Sequence of chain 1.C:
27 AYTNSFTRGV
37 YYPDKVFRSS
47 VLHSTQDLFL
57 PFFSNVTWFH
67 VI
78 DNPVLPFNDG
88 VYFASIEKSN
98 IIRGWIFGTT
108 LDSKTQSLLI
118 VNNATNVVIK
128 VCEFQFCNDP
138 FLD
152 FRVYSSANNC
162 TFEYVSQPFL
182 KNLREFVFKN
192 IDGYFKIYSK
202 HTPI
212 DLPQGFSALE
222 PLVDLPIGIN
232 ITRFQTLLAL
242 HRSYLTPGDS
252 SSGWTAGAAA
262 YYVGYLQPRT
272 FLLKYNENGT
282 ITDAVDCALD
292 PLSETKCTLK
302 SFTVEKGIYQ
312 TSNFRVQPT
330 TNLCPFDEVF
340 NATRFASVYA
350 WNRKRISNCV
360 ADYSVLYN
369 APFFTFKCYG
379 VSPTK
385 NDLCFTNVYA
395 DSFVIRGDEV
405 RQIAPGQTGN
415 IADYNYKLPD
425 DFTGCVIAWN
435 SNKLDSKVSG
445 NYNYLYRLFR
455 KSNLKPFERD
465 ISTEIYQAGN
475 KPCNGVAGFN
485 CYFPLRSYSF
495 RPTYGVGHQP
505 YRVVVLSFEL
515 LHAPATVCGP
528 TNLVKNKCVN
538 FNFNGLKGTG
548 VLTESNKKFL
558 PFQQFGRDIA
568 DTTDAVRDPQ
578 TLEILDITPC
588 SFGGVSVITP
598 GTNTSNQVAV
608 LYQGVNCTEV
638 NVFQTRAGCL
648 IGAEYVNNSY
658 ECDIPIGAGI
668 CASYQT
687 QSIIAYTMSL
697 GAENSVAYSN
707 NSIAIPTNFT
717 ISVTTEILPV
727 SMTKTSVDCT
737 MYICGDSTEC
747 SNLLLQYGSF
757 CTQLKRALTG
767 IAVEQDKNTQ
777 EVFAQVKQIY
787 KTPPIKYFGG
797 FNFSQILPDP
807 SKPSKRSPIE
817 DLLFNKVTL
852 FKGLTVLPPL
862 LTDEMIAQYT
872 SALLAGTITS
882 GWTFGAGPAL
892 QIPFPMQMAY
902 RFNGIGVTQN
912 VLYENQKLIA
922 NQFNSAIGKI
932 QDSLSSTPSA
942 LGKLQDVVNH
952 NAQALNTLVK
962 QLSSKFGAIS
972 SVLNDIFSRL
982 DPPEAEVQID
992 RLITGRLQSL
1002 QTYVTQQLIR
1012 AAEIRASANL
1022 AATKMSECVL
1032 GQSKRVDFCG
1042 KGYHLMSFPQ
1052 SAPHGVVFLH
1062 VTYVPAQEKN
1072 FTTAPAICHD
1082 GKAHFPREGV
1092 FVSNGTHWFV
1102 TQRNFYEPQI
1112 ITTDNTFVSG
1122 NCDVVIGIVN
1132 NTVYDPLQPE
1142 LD

Binding-site contacts:
Ligand atom N2 contacts residue ASN279 of chain 1.C at 2.9 Å (h-bond).
Ligand atom O7 contacts residue ASN279 of chain 1.C at 3.0 Å (h-bond).
Ligand atom C8 contacts residue ASN277 of chain 1.C at 3.9 Å.
Ligand atom O7 contacts residue ASN277 of chain 1.C at 3.0 Å (h-bond).
Ligand atom C1 contacts residue ASN279 of chain 1.C at 1.4 Å.
Ligand atom N2 contacts residue GLU278 of chain 1.C at 3.0 Å (salt-bridge).
Ligand atom C7 contacts residue ASN277 of chain 1.C at 3.4 Å.
Ligand atom C2 contacts residue ASN279 of chain 1.C at 2.5 Å.
Ligand atom C3 contacts residue GLU278 of chain 1.C at 3.7 Å.
Ligand atom O7 contacts residue THR281 of chain 1.C at 3.9 Å.
Ligand atom C4 contacts residue ASN279 of chain 1.C at 4.2 Å.
Ligand atom C7 contacts residue ASN279 of chain 1.C at 3.2 Å.
Ligand atom C8 contacts residue GLU278 of chain 1.C at 4.3 Å.
Ligand atom O7 contacts residue GLU278 of chain 1.C at 4.3 Å.
Ligand atom C7 contacts residue GLU278 of chain 1.C at 3.8 Å.
Ligand atom O3 contacts residue GLU278 of chain 1.C at 4.0 Å.
Ligand atom N2 contacts residue ASN277 of chain 1.C at 4.1 Å.
Ligand atom C1 contacts residue GLU278 of chain 1.C at 4.3 Å.
Ligand atom C2 contacts residue GLU278 of chain 1.C at 3.9 Å.
Ligand atom C3 contacts residue ASN279 of chain 1.C at 3.8 Å.
Ligand atom O5 contacts residue ASN279 of chain 1.C at 2.4 Å (h-bond).
Ligand atom C5 contacts residue ASN279 of chain 1.C at 3.7 Å.

A small-molecule ligand and the protein it binds are described below.
Small molecule (SMILES): CC(=O)N[C@@H]1[C@@H](O)[C@H](O)[C@@H](CO)O[C@H]1O